Binding-site contacts:
Ligand atom F14 contacts residue GLY70 of chain 1.A at 3.2 Å.
Ligand atom O11 contacts residue LEU37 of chain 1.A at 4.2 Å.
Ligand atom C7 contacts residue GLN71 of chain 1.A at 3.7 Å.
Ligand atom C7 contacts residue LEU74 of chain 1.A at 3.8 Å (hydrophobic).
Ligand atom C3 contacts residue LEU74 of chain 1.A at 4.2 Å (hydrophobic).
Ligand atom C2 contacts residue LEU37 of chain 1.A at 3.9 Å (hydrophobic).
Ligand atom C5 contacts residue VAL36 of chain 1.A at 4.3 Å (hydrophobic).
Ligand atom C2 contacts residue GLY72 of chain 1.A at 4.3 Å.
Ligand atom C8 contacts residue GLY72 of chain 1.A at 3.5 Å.
Ligand atom F14 contacts residue VAL36 of chain 1.A at 3.6 Å.
Ligand atom C5 contacts residue LEU37 of chain 1.A at 4.1 Å (hydrophobic).
Ligand atom C6 contacts residue GLY70 of chain 1.A at 3.5 Å.
Ligand atom C4 contacts residue LEU37 of chain 1.A at 3.5 Å (hydrophobic).
Ligand atom C9 contacts residue LEU74 of chain 1.A at 3.9 Å (hydrophobic).
Ligand atom F14 contacts residue ALA35 of chain 1.A at 3.3 Å.
Ligand atom C7 contacts residue LEU37 of chain 1.A at 4.2 Å (hydrophobic).
Ligand atom C5 contacts residue GLY70 of chain 1.A at 3.8 Å.
Ligand atom N1 contacts residue LEU37 of chain 1.A at 3.8 Å.
Ligand atom C7 contacts residue LEU73 of chain 1.A at 4.0 Å (hydrophobic).
Ligand atom C8 contacts residue LEU37 of chain 1.A at 3.7 Å (hydrophobic).
Ligand atom C7 contacts residue GLY72 of chain 1.A at 3.4 Å.
Ligand atom C4 contacts residue ALA35 of chain 1.A at 3.8 Å (hydrophobic).
Ligand atom C5 contacts residue ALA35 of chain 1.A at 3.9 Å (hydrophobic).
Ligand atom C9 contacts residue LEU37 of chain 1.A at 3.5 Å (hydrophobic).
Ligand atom N1 contacts residue LEU74 of chain 1.A at 3.5 Å.
Ligand atom C4 contacts residue LEU74 of chain 1.A at 4.2 Å (hydrophobic).
Ligand atom F14 contacts residue SER69 of chain 1.A at 3.8 Å.
Ligand atom N1 contacts residue GLY72 of chain 1.A at 3.1 Å (h-bond).
Ligand atom F14 contacts residue PHE77 of chain 1.A at 3.4 Å.
Ligand atom C6 contacts residue GLN71 of chain 1.A at 3.5 Å.
Ligand atom C2 contacts residue LEU74 of chain 1.A at 3.8 Å (hydrophobic).
Ligand atom C3 contacts residue PRO8 of chain 1.A at 4.1 Å (hydrophobic).
Ligand atom F14 contacts residue LEU37 of chain 1.A at 4.2 Å.
Ligand atom C5 contacts residue GLN71 of chain 1.A at 4.2 Å.
Ligand atom C8 contacts residue LEU74 of chain 1.A at 3.8 Å (hydrophobic).
Ligand atom C10 contacts residue LEU37 of chain 1.A at 4.2 Å (hydrophobic).
Ligand atom C4 contacts residue VAL36 of chain 1.A at 4.2 Å (hydrophobic).
Ligand atom C3 contacts residue LEU37 of chain 1.A at 3.5 Å (hydrophobic).
Ligand atom C5 contacts residue PHE77 of chain 1.A at 4.0 Å (hydrophobic).
Ligand atom C6 contacts residue PHE77 of chain 1.A at 3.9 Å (hydrophobic).

This small molecule binds to this protein.
Small molecule (SMILES): O=C(O)c1cc2cc(F)ccc2[nH]1

Sequence of chain 1.A:
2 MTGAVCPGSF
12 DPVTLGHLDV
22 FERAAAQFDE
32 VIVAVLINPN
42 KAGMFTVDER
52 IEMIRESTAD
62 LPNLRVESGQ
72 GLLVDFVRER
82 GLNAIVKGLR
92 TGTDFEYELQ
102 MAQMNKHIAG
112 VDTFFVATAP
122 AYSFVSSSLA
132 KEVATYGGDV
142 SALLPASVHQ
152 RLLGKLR